The small molecule below binds the protein below.
Small molecule (SMILES): Oc1ccc(F)cc1O

Sequence of chain 2.C:
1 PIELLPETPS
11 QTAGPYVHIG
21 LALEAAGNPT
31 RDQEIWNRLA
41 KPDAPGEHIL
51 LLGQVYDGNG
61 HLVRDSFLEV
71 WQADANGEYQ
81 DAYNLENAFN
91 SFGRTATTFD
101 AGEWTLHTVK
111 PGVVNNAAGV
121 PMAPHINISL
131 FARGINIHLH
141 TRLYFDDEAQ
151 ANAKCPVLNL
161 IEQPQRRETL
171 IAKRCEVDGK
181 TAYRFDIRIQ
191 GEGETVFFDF

Sequence of chain 2.B:
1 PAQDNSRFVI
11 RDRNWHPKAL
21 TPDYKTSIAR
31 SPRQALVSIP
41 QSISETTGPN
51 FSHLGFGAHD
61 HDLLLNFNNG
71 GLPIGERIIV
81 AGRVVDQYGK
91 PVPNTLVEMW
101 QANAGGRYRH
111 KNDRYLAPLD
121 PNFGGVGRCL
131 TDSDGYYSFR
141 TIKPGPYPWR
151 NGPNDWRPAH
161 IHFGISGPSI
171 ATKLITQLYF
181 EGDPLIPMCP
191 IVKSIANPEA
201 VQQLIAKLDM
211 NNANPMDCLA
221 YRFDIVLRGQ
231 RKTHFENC

Binding-site contacts:
Ligand atom O7 contacts residue TYR108 of chain 2.B at 3.8 Å.
Ligand atom O8 contacts residue HIS160 of chain 2.B at 4.2 Å.
Ligand atom C1 contacts residue TYR108 of chain 2.B at 4.2 Å (hydrophobic).
Ligand atom C1 contacts residue FE1 of chain 2.I at 2.8 Å.
Ligand atom O8 contacts residue FE1 of chain 2.I at 2.1 Å.
Ligand atom C4 contacts residue PRO15 of chain 2.C at 3.4 Å (hydrophobic).
Ligand atom C3 contacts residue TYR16 of chain 2.C at 3.2 Å (hydrophobic).
Ligand atom C1 contacts residue ARG157 of chain 2.B at 3.9 Å.
Ligand atom C4 contacts residue TYR147 of chain 2.B at 3.5 Å (hydrophobic).
Ligand atom O8 contacts residue PRO15 of chain 2.C at 4.4 Å.
Ligand atom C6 contacts residue TRP149 of chain 2.B at 4.4 Å (hydrophobic).
Ligand atom C3 contacts residue TYR147 of chain 2.B at 4.0 Å (hydrophobic).
Ligand atom C1 contacts residue HIS160 of chain 2.B at 4.2 Å.
Ligand atom C6 contacts residue TYR147 of chain 2.B at 3.8 Å (hydrophobic).
Ligand atom C2 contacts residue FE1 of chain 2.I at 2.8 Å.
Ligand atom F9 contacts residue TYR147 of chain 2.B at 3.7 Å.
Ligand atom C3 contacts residue FE1 of chain 2.I at 4.1 Å.
Ligand atom C2 contacts residue TYR108 of chain 2.B at 3.9 Å (hydrophobic).
Ligand atom O7 contacts residue ARG157 of chain 2.B at 2.8 Å (salt-bridge).
Ligand atom C2 contacts residue PRO15 of chain 2.C at 3.9 Å (hydrophobic).
Ligand atom O7 contacts residue HIS160 of chain 2.B at 3.0 Å (h-bond).
Ligand atom O8 contacts residue TYR16 of chain 2.C at 3.8 Å.
Ligand atom C5 contacts residue PRO15 of chain 2.C at 4.4 Å (hydrophobic).
Ligand atom C4 contacts residue TYR16 of chain 2.C at 3.8 Å (hydrophobic).
Ligand atom C5 contacts residue TRP149 of chain 2.B at 3.9 Å (hydrophobic).
Ligand atom C3 contacts residue PRO15 of chain 2.C at 3.3 Å (hydrophobic).
Ligand atom C2 contacts residue TYR16 of chain 2.C at 4.0 Å (hydrophobic).
Ligand atom C6 contacts residue FE1 of chain 2.I at 4.2 Å.
Ligand atom C1 contacts residue HIS162 of chain 2.B at 4.5 Å.
Ligand atom O7 contacts residue FE1 of chain 2.I at 2.1 Å.
Ligand atom O8 contacts residue HIS162 of chain 2.B at 3.2 Å (h-bond).
Ligand atom F9 contacts residue TYR16 of chain 2.C at 3.5 Å.
Ligand atom O7 contacts residue HIS162 of chain 2.B at 3.7 Å.
Ligand atom C3 contacts residue TYR108 of chain 2.B at 4.4 Å (hydrophobic).
Ligand atom C1 contacts residue TYR147 of chain 2.B at 4.2 Å (hydrophobic).
Ligand atom C6 contacts residue ARG157 of chain 2.B at 3.6 Å.
Ligand atom F9 contacts residue PRO15 of chain 2.C at 3.0 Å.
Ligand atom C5 contacts residue TYR147 of chain 2.B at 3.5 Å (hydrophobic).
Ligand atom C2 contacts residue HIS162 of chain 2.B at 4.3 Å.
Ligand atom O8 contacts residue TYR108 of chain 2.B at 3.1 Å (h-bond).